Binding-site contacts:
Ligand atom C6 contacts residue LEU80 of chain 1.A at 3.2 Å (hydrophobic).
Ligand atom C9 contacts residue LYS74 of chain 1.A at 3.8 Å.
Ligand atom C3 contacts residue VAL132 of chain 1.A at 4.3 Å (hydrophobic).
Ligand atom C3 contacts residue LEU26 of chain 1.A at 4.3 Å (hydrophobic).
Ligand atom C contacts residue LEU69 of chain 1.A at 4.2 Å (hydrophobic).
Ligand atom C2 contacts residue TYR24 of chain 1.A at 3.8 Å (hydrophobic).
Ligand atom C9 contacts residue THR79 of chain 1.A at 4.3 Å.
Ligand atom C5 contacts residue LEU80 of chain 1.A at 4.1 Å (hydrophobic).
Ligand atom N1 contacts residue THR79 of chain 1.A at 4.3 Å.
Ligand atom C1 contacts residue LEU26 of chain 1.A at 4.0 Å (hydrophobic).
Ligand atom C contacts residue LEU26 of chain 1.A at 4.1 Å (hydrophobic).
Ligand atom C2 contacts residue GLN81 of chain 1.A at 4.3 Å.
Ligand atom N1 contacts residue LEU80 of chain 1.A at 4.2 Å.
Ligand atom N2 contacts residue LYS74 of chain 1.A at 3.8 Å.
Ligand atom C3 contacts residue PRO131 of chain 1.A at 3.9 Å (hydrophobic).
Ligand atom C2 contacts residue VAL132 of chain 1.A at 4.5 Å (hydrophobic).
Ligand atom C contacts residue LEU80 of chain 1.A at 3.9 Å (hydrophobic).
Ligand atom O contacts residue LEU26 of chain 1.A at 2.8 Å (h-bond).
Ligand atom C contacts residue LEU82 of chain 1.A at 4.0 Å (hydrophobic).
Ligand atom C3 contacts residue GLU25 of chain 1.A at 4.2 Å.
Ligand atom C8 contacts residue THR79 of chain 1.A at 3.6 Å.
Ligand atom O contacts residue VAL132 of chain 1.A at 3.6 Å (h-bond).
Ligand atom N contacts residue VAL132 of chain 1.A at 4.3 Å.
Ligand atom N contacts residue LEU80 of chain 1.A at 4.0 Å.
Ligand atom C1 contacts residue TYR24 of chain 1.A at 4.3 Å (hydrophobic).
Ligand atom C4 contacts residue PRO131 of chain 1.A at 3.4 Å (hydrophobic).
Ligand atom C4 contacts residue GLU25 of chain 1.A at 4.2 Å.
Ligand atom C1 contacts residue VAL132 of chain 1.A at 3.4 Å (hydrophobic).
Ligand atom C7 contacts residue THR79 of chain 1.A at 3.8 Å.
Ligand atom C2 contacts residue LEU80 of chain 1.A at 3.3 Å (hydrophobic).
Ligand atom C contacts residue TYR24 of chain 1.A at 4.1 Å (hydrophobic).
Ligand atom O contacts residue GLU25 of chain 1.A at 3.8 Å.
Ligand atom C4 contacts residue VAL132 of chain 1.A at 3.4 Å (hydrophobic).
Ligand atom C4 contacts residue LEU26 of chain 1.A at 2.9 Å (hydrophobic).
Ligand atom C contacts residue VAL132 of chain 1.A at 4.4 Å (hydrophobic).
Ligand atom C contacts residue GLN81 of chain 1.A at 4.0 Å.
Ligand atom C1 contacts residue LEU80 of chain 1.A at 3.8 Å (hydrophobic).
Ligand atom O contacts residue TYR24 of chain 1.A at 4.2 Å.

Sequence of chain 1.A:
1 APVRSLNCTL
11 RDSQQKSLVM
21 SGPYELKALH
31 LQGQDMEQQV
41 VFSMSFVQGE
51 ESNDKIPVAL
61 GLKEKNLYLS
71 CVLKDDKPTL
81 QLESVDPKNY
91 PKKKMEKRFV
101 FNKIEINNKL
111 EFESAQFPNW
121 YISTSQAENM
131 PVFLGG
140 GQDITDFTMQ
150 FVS

The small molecule below binds the protein below.
Small molecule (SMILES): C[C@H]1CN(C(=O)Cn2cccn2)CCO1